A small-molecule ligand and the protein it binds are described below.
Small molecule (SMILES): CC(=O)N[C@@H]1[C@@H](O)[C@H](O)[C@@H](CO)O[C@H]1O

Sequence of chain 1.B:
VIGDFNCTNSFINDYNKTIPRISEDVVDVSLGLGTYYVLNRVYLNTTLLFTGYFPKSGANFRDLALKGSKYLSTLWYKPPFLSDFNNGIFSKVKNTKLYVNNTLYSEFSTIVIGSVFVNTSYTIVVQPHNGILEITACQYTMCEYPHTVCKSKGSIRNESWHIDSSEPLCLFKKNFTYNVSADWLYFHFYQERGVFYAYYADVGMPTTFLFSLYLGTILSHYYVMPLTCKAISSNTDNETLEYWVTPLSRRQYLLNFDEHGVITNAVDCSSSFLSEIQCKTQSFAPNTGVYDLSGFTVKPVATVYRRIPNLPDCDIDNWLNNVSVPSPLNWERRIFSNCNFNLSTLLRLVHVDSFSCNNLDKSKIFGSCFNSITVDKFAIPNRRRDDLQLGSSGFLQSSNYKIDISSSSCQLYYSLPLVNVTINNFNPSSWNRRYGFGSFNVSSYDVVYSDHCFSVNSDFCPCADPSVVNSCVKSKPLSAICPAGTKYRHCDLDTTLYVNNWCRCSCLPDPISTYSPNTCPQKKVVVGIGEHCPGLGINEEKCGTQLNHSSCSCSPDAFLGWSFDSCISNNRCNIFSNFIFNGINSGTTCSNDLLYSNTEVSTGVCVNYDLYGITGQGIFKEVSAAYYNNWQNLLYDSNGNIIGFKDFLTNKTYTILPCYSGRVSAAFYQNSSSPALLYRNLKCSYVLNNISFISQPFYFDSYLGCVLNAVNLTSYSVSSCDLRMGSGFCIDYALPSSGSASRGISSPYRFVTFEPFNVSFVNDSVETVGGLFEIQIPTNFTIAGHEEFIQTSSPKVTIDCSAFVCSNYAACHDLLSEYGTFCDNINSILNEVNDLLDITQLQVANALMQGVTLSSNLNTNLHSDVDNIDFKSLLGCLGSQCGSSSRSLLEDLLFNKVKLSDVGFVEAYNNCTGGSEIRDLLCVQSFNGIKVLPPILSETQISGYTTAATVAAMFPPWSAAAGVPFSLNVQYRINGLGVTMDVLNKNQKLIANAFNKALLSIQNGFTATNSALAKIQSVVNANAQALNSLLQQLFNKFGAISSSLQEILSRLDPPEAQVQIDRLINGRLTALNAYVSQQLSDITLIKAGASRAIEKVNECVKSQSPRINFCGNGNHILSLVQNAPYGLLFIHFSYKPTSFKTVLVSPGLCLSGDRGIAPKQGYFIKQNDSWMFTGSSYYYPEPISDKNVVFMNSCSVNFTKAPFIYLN

Binding-site contacts:
Ligand atom C7 contacts residue SER194 of chain 1.B at 3.4 Å.
Ligand atom C1 contacts residue ASN192 of chain 1.B at 1.4 Å.
Ligand atom C8 contacts residue ASN192 of chain 1.B at 4.5 Å.
Ligand atom O7 contacts residue ALA195 of chain 1.B at 3.5 Å (h-bond).
Ligand atom C4 contacts residue ASN192 of chain 1.B at 4.3 Å.
Ligand atom N2 contacts residue SER194 of chain 1.B at 4.4 Å.
Ligand atom N2 contacts residue ASN192 of chain 1.B at 3.0 Å (h-bond).
Ligand atom C3 contacts residue ASN192 of chain 1.B at 3.8 Å.
Ligand atom C8 contacts residue ALA195 of chain 1.B at 3.9 Å (hydrophobic).
Ligand atom O7 contacts residue ASN192 of chain 1.B at 3.4 Å.
Ligand atom C2 contacts residue ASN192 of chain 1.B at 2.5 Å.
Ligand atom C7 contacts residue ALA195 of chain 1.B at 4.0 Å (hydrophobic).
Ligand atom O6 contacts residue ASN192 of chain 1.B at 4.1 Å.
Ligand atom O5 contacts residue ASN192 of chain 1.B at 2.4 Å (h-bond).
Ligand atom C7 contacts residue ASN192 of chain 1.B at 3.4 Å.
Ligand atom C5 contacts residue ASN192 of chain 1.B at 3.7 Å.
Ligand atom C8 contacts residue SER194 of chain 1.B at 3.4 Å.
Ligand atom O7 contacts residue SER194 of chain 1.B at 2.3 Å (h-bond).